Sequence of chain 1.A:
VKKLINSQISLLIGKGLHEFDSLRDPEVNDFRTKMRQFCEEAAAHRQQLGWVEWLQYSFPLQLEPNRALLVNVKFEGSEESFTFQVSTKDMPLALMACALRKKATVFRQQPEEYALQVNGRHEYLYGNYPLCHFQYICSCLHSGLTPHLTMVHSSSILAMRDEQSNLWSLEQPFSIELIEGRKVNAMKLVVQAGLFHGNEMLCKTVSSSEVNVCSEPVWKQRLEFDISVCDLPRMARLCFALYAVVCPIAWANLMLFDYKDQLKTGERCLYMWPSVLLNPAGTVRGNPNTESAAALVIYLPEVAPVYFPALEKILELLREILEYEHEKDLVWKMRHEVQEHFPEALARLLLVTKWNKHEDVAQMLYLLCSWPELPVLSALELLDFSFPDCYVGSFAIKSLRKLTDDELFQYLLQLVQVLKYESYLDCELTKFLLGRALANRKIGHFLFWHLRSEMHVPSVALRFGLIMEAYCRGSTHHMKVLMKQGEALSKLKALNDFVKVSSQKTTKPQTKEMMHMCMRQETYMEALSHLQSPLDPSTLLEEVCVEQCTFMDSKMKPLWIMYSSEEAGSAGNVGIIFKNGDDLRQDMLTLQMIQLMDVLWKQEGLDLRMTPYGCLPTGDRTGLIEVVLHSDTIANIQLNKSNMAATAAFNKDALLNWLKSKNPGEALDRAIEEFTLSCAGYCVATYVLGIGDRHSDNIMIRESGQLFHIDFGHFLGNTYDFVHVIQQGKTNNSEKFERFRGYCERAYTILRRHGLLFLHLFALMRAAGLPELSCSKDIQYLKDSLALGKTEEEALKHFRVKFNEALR

A protein and the small-molecule ligand that binds it are described below.
Small molecule (SMILES): N#Cc1c(N)nc(N)nc1N[C@H](c1nc2c(F)ccc(Cl)c2c(=O)n1-c1cccnc1)C1CC1

Binding-site contacts:
Ligand atom N07 contacts residue MET647 of chain 1.A at 3.8 Å.
Ligand atom C23 contacts residue GLU721 of chain 1.A at 3.7 Å.
Ligand atom C01 contacts residue PRO653 of chain 1.A at 3.3 Å (hydrophobic).
Ligand atom CL3 contacts residue TRP655 of chain 1.A at 3.5 Å.
Ligand atom N28 contacts residue ILE720 of chain 1.A at 3.4 Å.
Ligand atom C22 contacts residue ILE672 of chain 1.A at 3.8 Å (hydrophobic).
Ligand atom C19 contacts residue ASN731 of chain 1.A at 3.6 Å.
Ligand atom N27 contacts residue VAL723 of chain 1.A at 3.0 Å (h-bond).
Ligand atom C03 contacts residue MET647 of chain 1.A at 3.4 Å (hydrophobic).
Ligand atom C18 contacts residue ASP727 of chain 1.A at 3.3 Å.
Ligand atom C01 contacts residue MET647 of chain 1.A at 3.7 Å (hydrophobic).
Ligand atom C25 contacts residue MET795 of chain 1.A at 3.8 Å (hydrophobic).
Ligand atom N28 contacts residue GLU721 of chain 1.A at 2.8 Å (salt-bridge).
Ligand atom CL3 contacts residue PHE646 of chain 1.A at 3.6 Å.
Ligand atom N27 contacts residue SER726 of chain 1.A at 3.6 Å (h-bond).
Ligand atom N26 contacts residue MET795 of chain 1.A at 3.5 Å.
Ligand atom C02 contacts residue ILE672 of chain 1.A at 3.7 Å (hydrophobic).
Ligand atom C06 contacts residue TRP655 of chain 1.A at 3.7 Å (hydrophobic).
Ligand atom CL3 contacts residue THR645 of chain 1.A at 3.8 Å.
Ligand atom C01 contacts residue TRP655 of chain 1.A at 3.6 Å (hydrophobic).
Ligand atom C02 contacts residue PRO653 of chain 1.A at 3.5 Å (hydrophobic).
Ligand atom CL3 contacts residue MET647 of chain 1.A at 3.7 Å.
Ligand atom C01 contacts residue LEU654 of chain 1.A at 3.8 Å (hydrophobic).
Ligand atom N24 contacts residue VAL722 of chain 1.A at 3.8 Å.
Ligand atom C02 contacts residue LEU654 of chain 1.A at 3.6 Å (hydrophobic).
Ligand atom N28 contacts residue TYR708 of chain 1.A at 3.8 Å.
Ligand atom N14 contacts residue ILE805 of chain 1.A at 3.6 Å.
Ligand atom N14 contacts residue MET795 of chain 1.A at 3.8 Å.
Ligand atom N24 contacts residue VAL723 of chain 1.A at 3.1 Å (h-bond).
Ligand atom C05 contacts residue TRP655 of chain 1.A at 3.7 Å (hydrophobic).
Ligand atom C33 contacts residue ILE805 of chain 1.A at 3.8 Å (hydrophobic).
Ligand atom F32 contacts residue ILE672 of chain 1.A at 3.2 Å.
Ligand atom C34 contacts residue MET647 of chain 1.A at 3.7 Å (hydrophobic).
Ligand atom C03 contacts residue ILE672 of chain 1.A at 3.7 Å (hydrophobic).
Ligand atom F32 contacts residue MET647 of chain 1.A at 3.6 Å.
Ligand atom C21 contacts residue MET795 of chain 1.A at 3.6 Å (hydrophobic).
Ligand atom C18 contacts residue ASN731 of chain 1.A at 3.9 Å.
Ligand atom C06 contacts residue MET647 of chain 1.A at 3.7 Å (hydrophobic).
Ligand atom C04 contacts residue MET647 of chain 1.A at 3.5 Å (hydrophobic).
Ligand atom C15 contacts residue ILE805 of chain 1.A at 3.5 Å (hydrophobic).